A small-molecule ligand and the protein it binds are described below.
Small molecule (SMILES): O=C(O)CNC(=O)Cn1ccc2ccc(Br)cc21

Sequence of chain 2.A:
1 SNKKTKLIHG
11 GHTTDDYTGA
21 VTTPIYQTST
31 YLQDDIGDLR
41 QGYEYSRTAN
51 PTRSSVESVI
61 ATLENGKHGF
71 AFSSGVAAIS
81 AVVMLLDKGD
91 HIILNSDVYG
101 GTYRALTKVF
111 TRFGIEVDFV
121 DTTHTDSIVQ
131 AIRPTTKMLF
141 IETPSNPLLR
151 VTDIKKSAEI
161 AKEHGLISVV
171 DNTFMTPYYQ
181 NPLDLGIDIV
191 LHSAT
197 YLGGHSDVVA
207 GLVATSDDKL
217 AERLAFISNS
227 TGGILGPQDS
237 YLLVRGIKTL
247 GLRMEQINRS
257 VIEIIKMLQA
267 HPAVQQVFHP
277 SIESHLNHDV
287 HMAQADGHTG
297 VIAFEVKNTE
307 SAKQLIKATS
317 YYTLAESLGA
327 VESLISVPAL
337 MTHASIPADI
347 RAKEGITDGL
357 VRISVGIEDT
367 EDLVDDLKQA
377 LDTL

Binding-site contacts:
Ligand atom BR contacts residue TYR178 of chain 2.A at 3.5 Å.
Ligand atom BR contacts residue LEU7 of chain 2.A at 3.7 Å.
Ligand atom BR contacts residue PRO177 of chain 2.A at 3.5 Å.
Ligand atom BR contacts residue LEU63 of chain 2.A at 3.7 Å.